Binding-site contacts:
Ligand atom C17 contacts residue LYS806 of chain 1.A at 3.7 Å.
Ligand atom S2 contacts residue ILE852 of chain 1.A at 3.8 Å.
Ligand atom C11 contacts residue ILE852 of chain 1.A at 3.8 Å (hydrophobic).
Ligand atom C4 contacts residue TRP784 of chain 1.A at 3.5 Å (hydrophobic).
Ligand atom C3 contacts residue VAL854 of chain 1.A at 3.9 Å (hydrophobic).
Ligand atom C6 contacts residue VAL855 of chain 1.A at 3.9 Å (hydrophobic).
Ligand atom N2 contacts residue SER858 of chain 1.A at 2.5 Å (h-bond).
Ligand atom C16 contacts residue LYS806 of chain 1.A at 3.7 Å.
Ligand atom C3 contacts residue VAL855 of chain 1.A at 3.2 Å (hydrophobic).
Ligand atom O1 contacts residue GLN863 of chain 1.A at 3.5 Å (h-bond).
Ligand atom C10 contacts residue VAL855 of chain 1.A at 3.9 Å (hydrophobic).
Ligand atom C7 contacts residue VAL855 of chain 1.A at 3.7 Å (hydrophobic).
Ligand atom N4 contacts residue VAL855 of chain 1.A at 3.3 Å (h-bond).
Ligand atom N1 contacts residue TRP784 of chain 1.A at 3.5 Å.
Ligand atom S2 contacts residue TYR840 of chain 1.A at 3.3 Å (h-bond).
Ligand atom C2 contacts residue SER858 of chain 1.A at 3.6 Å.
Ligand atom C10 contacts residue ILE936 of chain 1.A at 3.9 Å (hydrophobic).
Ligand atom C6 contacts residue TRP784 of chain 1.A at 3.8 Å (hydrophobic).
Ligand atom C15 contacts residue ASP937 of chain 1.A at 3.5 Å.
Ligand atom C10 contacts residue PHE934 of chain 1.A at 3.6 Å (hydrophobic).
Ligand atom C3 contacts residue SER858 of chain 1.A at 3.8 Å.
Ligand atom N3 contacts residue SER858 of chain 1.A at 3.8 Å.
Ligand atom O2 contacts residue MET926 of chain 1.A at 3.8 Å.
Ligand atom O2 contacts residue TRP784 of chain 1.A at 3.7 Å.
Ligand atom S2 contacts residue ASP937 of chain 1.A at 3.9 Å.
Ligand atom N3 contacts residue VAL854 of chain 1.A at 3.5 Å.
Ligand atom C12 contacts residue TYR840 of chain 1.A at 3.4 Å (hydrophobic).
Ligand atom C12 contacts residue ILE852 of chain 1.A at 3.5 Å (hydrophobic).
Ligand atom C2 contacts residue ASN857 of chain 1.A at 3.9 Å.
Ligand atom C10 contacts residue TYR840 of chain 1.A at 3.4 Å (hydrophobic).
Ligand atom C5 contacts residue SER858 of chain 1.A at 3.6 Å.
Ligand atom C16 contacts residue ILE852 of chain 1.A at 3.8 Å (hydrophobic).
Ligand atom C17 contacts residue ILE852 of chain 1.A at 3.6 Å (hydrophobic).
Ligand atom C10 contacts residue GLU853 of chain 1.A at 3.9 Å.
Ligand atom N2 contacts residue GLN863 of chain 1.A at 3.6 Å (h-bond).
Ligand atom C16 contacts residue ASP937 of chain 1.A at 3.3 Å.
Ligand atom N3 contacts residue VAL855 of chain 1.A at 2.9 Å (h-bond).
Ligand atom N1 contacts residue SER858 of chain 1.A at 3.9 Å.
Ligand atom C9 contacts residue GLU853 of chain 1.A at 3.9 Å.
Ligand atom N1 contacts residue VAL855 of chain 1.A at 3.9 Å.

The small molecule below binds the protein below.
Small molecule (SMILES): Cc1nc(NC(=O)N2CCC[C@H]2C(N)=O)sc1-c1csc(C(C)(C)C)n1

Sequence of chain 1.A:
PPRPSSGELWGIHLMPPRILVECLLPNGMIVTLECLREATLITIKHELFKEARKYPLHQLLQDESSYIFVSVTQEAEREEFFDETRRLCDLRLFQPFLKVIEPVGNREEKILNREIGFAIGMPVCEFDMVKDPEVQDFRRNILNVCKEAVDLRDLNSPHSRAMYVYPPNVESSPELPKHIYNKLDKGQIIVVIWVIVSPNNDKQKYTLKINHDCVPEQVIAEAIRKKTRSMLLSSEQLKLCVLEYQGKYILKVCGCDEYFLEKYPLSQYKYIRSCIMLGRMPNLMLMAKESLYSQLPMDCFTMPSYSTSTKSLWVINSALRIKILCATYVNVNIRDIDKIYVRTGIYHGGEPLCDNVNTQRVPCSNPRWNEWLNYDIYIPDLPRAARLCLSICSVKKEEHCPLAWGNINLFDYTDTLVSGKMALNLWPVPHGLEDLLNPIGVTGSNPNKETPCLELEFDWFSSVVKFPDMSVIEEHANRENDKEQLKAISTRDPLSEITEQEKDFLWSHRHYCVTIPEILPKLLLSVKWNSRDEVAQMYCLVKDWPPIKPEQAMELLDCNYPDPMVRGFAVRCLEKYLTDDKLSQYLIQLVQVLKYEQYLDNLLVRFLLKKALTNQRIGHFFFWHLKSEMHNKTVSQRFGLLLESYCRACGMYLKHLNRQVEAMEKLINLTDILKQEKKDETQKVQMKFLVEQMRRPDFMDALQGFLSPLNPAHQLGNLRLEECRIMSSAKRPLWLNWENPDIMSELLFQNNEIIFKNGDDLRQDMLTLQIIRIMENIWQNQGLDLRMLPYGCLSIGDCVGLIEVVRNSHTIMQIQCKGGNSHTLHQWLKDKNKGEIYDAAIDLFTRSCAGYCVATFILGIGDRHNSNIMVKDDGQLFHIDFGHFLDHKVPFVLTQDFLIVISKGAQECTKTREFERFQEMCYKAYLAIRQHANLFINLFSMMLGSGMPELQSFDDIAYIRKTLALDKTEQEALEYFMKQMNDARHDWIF